A small-molecule ligand and the protein it binds are described below.
Small molecule (SMILES): O[C@@H]1CO[C@@H](O)C[C@@H]1O

Sequence of chain 1.A:
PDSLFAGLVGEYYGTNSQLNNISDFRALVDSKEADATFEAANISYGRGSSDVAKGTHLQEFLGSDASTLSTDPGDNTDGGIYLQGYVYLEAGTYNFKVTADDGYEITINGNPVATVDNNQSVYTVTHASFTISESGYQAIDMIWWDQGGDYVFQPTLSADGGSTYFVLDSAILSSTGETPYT

Binding-site contacts:
Ligand atom O4 contacts residue CA1 of chain 1.C at 2.6 Å.
Ligand atom C5 contacts residue GLN154 of chain 1.A at 3.5 Å.
Ligand atom C3 contacts residue ASP157 of chain 1.A at 4.1 Å.
Ligand atom C5 contacts residue GLN127 of chain 1.A at 3.8 Å.
Ligand atom O3 contacts residue GLY156 of chain 1.A at 3.8 Å.
Ligand atom C2 contacts residue GLY155 of chain 1.A at 3.6 Å.
Ligand atom C1 contacts residue GLN154 of chain 1.A at 3.6 Å.
Ligand atom C2 contacts residue GLY156 of chain 1.A at 4.1 Å.
Ligand atom C4 contacts residue GLN154 of chain 1.A at 3.8 Å.
Ligand atom C4 contacts residue ASP108 of chain 1.A at 3.5 Å.
Ligand atom O3 contacts residue ASP157 of chain 1.A at 2.9 Å (salt-bridge).
Ligand atom O5 contacts residue GLN154 of chain 1.A at 2.9 Å (h-bond).
Ligand atom C2 contacts residue CA1 of chain 1.C at 4.2 Å.
Ligand atom O3 contacts residue CA1 of chain 1.C at 2.6 Å.
Ligand atom O4 contacts residue GLN127 of chain 1.A at 4.1 Å.
Ligand atom C1 contacts residue GLY155 of chain 1.A at 4.5 Å.
Ligand atom C3 contacts residue SER128 of chain 1.A at 4.3 Å.
Ligand atom C3 contacts residue GLY155 of chain 1.A at 3.8 Å.
Ligand atom C4 contacts residue CA1 of chain 1.C at 3.4 Å.
Ligand atom C2 contacts residue GLN154 of chain 1.A at 4.4 Å.
Ligand atom C3 contacts residue ASP108 of chain 1.A at 3.4 Å.
Ligand atom O3 contacts residue GLY155 of chain 1.A at 3.3 Å (h-bond).
Ligand atom C3 contacts residue CA1 of chain 1.C at 3.5 Å.
Ligand atom O3 contacts residue ASP108 of chain 1.A at 2.6 Å (salt-bridge).
Ligand atom O4 contacts residue GLY155 of chain 1.A at 3.3 Å (h-bond).
Ligand atom C4 contacts residue SER128 of chain 1.A at 3.8 Å.
Ligand atom C4 contacts residue ASP109 of chain 1.A at 3.4 Å.
Ligand atom C4 contacts residue GLN127 of chain 1.A at 3.6 Å.
Ligand atom O4 contacts residue GLN154 of chain 1.A at 3.0 Å (h-bond).
Ligand atom C5 contacts residue ASP109 of chain 1.A at 3.9 Å.
Ligand atom C5 contacts residue SER128 of chain 1.A at 3.5 Å.
Ligand atom O1 contacts residue GLN154 of chain 1.A at 4.4 Å.
Ligand atom C4 contacts residue GLY155 of chain 1.A at 4.2 Å.
Ligand atom C2 contacts residue ASP157 of chain 1.A at 4.3 Å.
Ligand atom O4 contacts residue ASP109 of chain 1.A at 2.6 Å (salt-bridge).
Ligand atom O4 contacts residue ASP108 of chain 1.A at 3.3 Å (salt-bridge).